Sequence of chain 1.D:
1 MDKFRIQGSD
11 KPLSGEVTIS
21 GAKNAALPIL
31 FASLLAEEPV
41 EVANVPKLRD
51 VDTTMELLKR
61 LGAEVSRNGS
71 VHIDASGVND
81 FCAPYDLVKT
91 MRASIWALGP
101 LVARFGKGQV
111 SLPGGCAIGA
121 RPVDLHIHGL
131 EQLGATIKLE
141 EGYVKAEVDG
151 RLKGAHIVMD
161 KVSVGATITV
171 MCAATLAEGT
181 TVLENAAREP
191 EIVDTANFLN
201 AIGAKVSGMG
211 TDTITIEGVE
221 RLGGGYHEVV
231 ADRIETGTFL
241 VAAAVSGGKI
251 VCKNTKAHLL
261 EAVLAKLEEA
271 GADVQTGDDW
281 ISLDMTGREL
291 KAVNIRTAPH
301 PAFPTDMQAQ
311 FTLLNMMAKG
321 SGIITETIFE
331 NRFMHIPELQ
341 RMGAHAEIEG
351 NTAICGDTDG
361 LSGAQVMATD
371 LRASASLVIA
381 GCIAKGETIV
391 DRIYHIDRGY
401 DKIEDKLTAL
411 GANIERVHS

This small molecule binds to this protein.
Small molecule (SMILES): CC[C@H](O)P(=O)(O)O

Binding-site contacts:
Ligand atom C1 contacts residue ARG121 of chain 1.D at 4.4 Å.
Ligand atom C3 contacts residue ILE118 of chain 1.D at 4.2 Å (hydrophobic).
Ligand atom C3 contacts residue ALA117 of chain 1.D at 4.2 Å (hydrophobic).
Ligand atom O2 contacts residue ARG398 of chain 1.D at 3.4 Å (salt-bridge).
Ligand atom C3 contacts residue CYS116 of chain 1.D at 2.7 Å (hydrophobic).
Ligand atom P1 contacts residue CYS116 of chain 1.D at 4.4 Å.
Ligand atom C2 contacts residue ARG92 of chain 1.D at 4.5 Å.
Ligand atom C3 contacts residue ASP370 of chain 1.D at 4.4 Å.
Ligand atom C2 contacts residue CYS116 of chain 1.D at 2.7 Å (hydrophobic).
Ligand atom O1 contacts residue ARG121 of chain 1.D at 3.5 Å (salt-bridge).
Ligand atom C1 contacts residue CYS116 of chain 1.D at 1.8 Å (hydrophobic).
Ligand atom O2 contacts residue ARG92 of chain 1.D at 4.4 Å.
Ligand atom C2 contacts residue ARG121 of chain 1.D at 3.7 Å.
Ligand atom O3 contacts residue ARG398 of chain 1.D at 2.8 Å (salt-bridge).
Ligand atom C1 contacts residue ALA117 of chain 1.D at 4.0 Å (hydrophobic).
Ligand atom O1 contacts residue CYS116 of chain 1.D at 2.9 Å (h-bond).
Ligand atom O1 contacts residue ARG92 of chain 1.D at 3.3 Å.
Ligand atom O4 contacts residue ARG398 of chain 1.D at 4.2 Å.
Ligand atom P1 contacts residue ARG398 of chain 1.D at 3.6 Å.